Sequence of chain 1.A:
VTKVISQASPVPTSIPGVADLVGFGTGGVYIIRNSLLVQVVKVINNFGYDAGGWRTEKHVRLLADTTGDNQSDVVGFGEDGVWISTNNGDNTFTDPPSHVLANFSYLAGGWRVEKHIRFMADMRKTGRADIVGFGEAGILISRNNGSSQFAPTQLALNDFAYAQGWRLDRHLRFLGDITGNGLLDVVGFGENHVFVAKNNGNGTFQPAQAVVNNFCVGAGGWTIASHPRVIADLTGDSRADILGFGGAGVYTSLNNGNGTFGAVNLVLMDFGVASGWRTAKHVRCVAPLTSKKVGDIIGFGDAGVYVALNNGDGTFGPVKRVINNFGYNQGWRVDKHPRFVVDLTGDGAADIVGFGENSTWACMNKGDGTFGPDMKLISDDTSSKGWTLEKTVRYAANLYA

A protein and the small-molecule ligand that binds it are described below.
Small molecule (SMILES): CC(=O)N[C@@H]1[C@@H](O)[C@H](O)[C@@H](CO)O[C@H]1O

Binding-site contacts:
Ligand atom C4 contacts residue ASP270 of chain 1.A at 4.1 Å.
Ligand atom C3 contacts residue ASP270 of chain 1.A at 3.6 Å.
Ligand atom O5 contacts residue TYR306 of chain 1.A at 3.6 Å.
Ligand atom C3 contacts residue TRP277 of chain 1.A at 4.0 Å (hydrophobic).
Ligand atom O6 contacts residue TYR306 of chain 1.A at 3.6 Å (h-bond).
Ligand atom O7 contacts residue TYR306 of chain 1.A at 4.0 Å.
Ligand atom O3 contacts residue TRP277 of chain 1.A at 3.1 Å (h-bond).
Ligand atom O1 contacts residue TYR306 of chain 1.A at 4.4 Å.
Ligand atom C8 contacts residue TRP277 of chain 1.A at 3.9 Å (hydrophobic).
Ligand atom N2 contacts residue TRP277 of chain 1.A at 3.6 Å.
Ligand atom N2 contacts residue SER275 of chain 1.A at 3.2 Å (h-bond).
Ligand atom C8 contacts residue GLY276 of chain 1.A at 3.5 Å.
Ligand atom C2 contacts residue SER275 of chain 1.A at 4.1 Å.
Ligand atom C8 contacts residue ASP302 of chain 1.A at 3.7 Å.
Ligand atom O3 contacts residue TYR306 of chain 1.A at 4.5 Å.
Ligand atom C7 contacts residue TRP277 of chain 1.A at 3.9 Å (hydrophobic).
Ligand atom C4 contacts residue TYR306 of chain 1.A at 4.0 Å (hydrophobic).
Ligand atom O4 contacts residue ASP270 of chain 1.A at 3.1 Å (salt-bridge).
Ligand atom C1 contacts residue TYR306 of chain 1.A at 4.3 Å (hydrophobic).
Ligand atom O7 contacts residue GLY301 of chain 1.A at 3.7 Å.
Ligand atom O3 contacts residue ASP270 of chain 1.A at 2.9 Å (salt-bridge).
Ligand atom O7 contacts residue ASP302 of chain 1.A at 3.2 Å (salt-bridge).
Ligand atom C3 contacts residue SER275 of chain 1.A at 4.1 Å.
Ligand atom C2 contacts residue TRP277 of chain 1.A at 4.3 Å (hydrophobic).
Ligand atom C8 contacts residue HIS282 of chain 1.A at 3.5 Å.
Ligand atom C7 contacts residue ASP302 of chain 1.A at 4.1 Å.
Ligand atom C2 contacts residue TYR306 of chain 1.A at 4.2 Å (hydrophobic).
Ligand atom C1 contacts residue SER275 of chain 1.A at 4.5 Å.
Ligand atom C8 contacts residue SER275 of chain 1.A at 3.9 Å.
Ligand atom C7 contacts residue SER275 of chain 1.A at 4.0 Å.
Ligand atom O7 contacts residue TRP277 of chain 1.A at 4.0 Å.
Ligand atom C5 contacts residue TYR306 of chain 1.A at 4.5 Å (hydrophobic).